Binding-site contacts:
Ligand atom O6 contacts residue TRP161 of chain 1.B at 4.2 Å.
Ligand atom C1 contacts residue ASN255 of chain 1.B at 1.5 Å.
Ligand atom O7 contacts residue ASN255 of chain 1.B at 3.8 Å.
Ligand atom N2 contacts residue ASN255 of chain 1.B at 3.0 Å (h-bond).
Ligand atom C1 contacts residue TRP161 of chain 1.B at 3.8 Å (hydrophobic).
Ligand atom C3 contacts residue ASN255 of chain 1.B at 3.8 Å.
Ligand atom C7 contacts residue ASN255 of chain 1.B at 3.8 Å.
Ligand atom O7 contacts residue VAL253 of chain 1.B at 4.5 Å.
Ligand atom O5 contacts residue TRP161 of chain 1.B at 4.0 Å.
Ligand atom C5 contacts residue TRP161 of chain 1.B at 4.1 Å (hydrophobic).
Ligand atom C5 contacts residue ASN255 of chain 1.B at 3.7 Å.
Ligand atom C4 contacts residue ASN255 of chain 1.B at 4.2 Å.
Ligand atom C2 contacts residue ASN255 of chain 1.B at 2.5 Å.
Ligand atom O5 contacts residue ASN255 of chain 1.B at 2.4 Å (h-bond).

Sequence of chain 1.B:
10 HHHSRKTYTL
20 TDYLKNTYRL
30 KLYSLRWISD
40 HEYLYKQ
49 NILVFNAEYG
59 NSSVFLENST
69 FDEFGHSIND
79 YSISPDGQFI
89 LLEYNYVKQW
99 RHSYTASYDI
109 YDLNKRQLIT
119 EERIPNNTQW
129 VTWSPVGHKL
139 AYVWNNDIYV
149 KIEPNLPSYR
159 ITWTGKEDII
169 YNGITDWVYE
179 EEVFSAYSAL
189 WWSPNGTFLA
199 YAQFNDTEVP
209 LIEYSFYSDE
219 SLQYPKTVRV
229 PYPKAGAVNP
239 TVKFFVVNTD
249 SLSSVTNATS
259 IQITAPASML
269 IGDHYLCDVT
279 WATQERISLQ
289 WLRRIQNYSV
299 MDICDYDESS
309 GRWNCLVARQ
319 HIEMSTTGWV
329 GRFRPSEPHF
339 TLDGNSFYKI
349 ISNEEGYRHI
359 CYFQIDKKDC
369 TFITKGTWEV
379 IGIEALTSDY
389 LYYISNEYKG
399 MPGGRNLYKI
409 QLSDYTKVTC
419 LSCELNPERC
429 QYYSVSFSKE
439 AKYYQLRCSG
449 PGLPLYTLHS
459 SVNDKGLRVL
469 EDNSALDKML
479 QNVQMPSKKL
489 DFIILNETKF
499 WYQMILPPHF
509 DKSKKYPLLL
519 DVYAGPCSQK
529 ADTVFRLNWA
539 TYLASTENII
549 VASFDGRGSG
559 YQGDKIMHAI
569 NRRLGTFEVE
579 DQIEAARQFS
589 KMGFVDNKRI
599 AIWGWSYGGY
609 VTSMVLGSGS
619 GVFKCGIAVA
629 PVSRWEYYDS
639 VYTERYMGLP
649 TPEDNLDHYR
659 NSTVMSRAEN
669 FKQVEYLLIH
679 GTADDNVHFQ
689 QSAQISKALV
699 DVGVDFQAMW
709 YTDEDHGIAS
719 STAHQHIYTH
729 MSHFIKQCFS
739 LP

The protein below binds the small molecule below.
Small molecule (SMILES): CC(=O)N[C@@H]1[C@@H](O)[C@H](O)[C@@H](CO)O[C@H]1O